Binding-site contacts:
Ligand atom O contacts residue GLY1 of chain 1.J at 2.7 Å (h-bond).
Ligand atom C contacts residue GLU70 of chain 1.D at 4.0 Å.
Ligand atom CA contacts residue PHE185 of chain 1.D at 4.3 Å (hydrophobic).
Ligand atom O contacts residue GLU70 of chain 1.D at 4.5 Å.
Ligand atom OXT contacts residue PRO69 of chain 1.D at 4.0 Å.
Ligand atom N contacts residue GLU70 of chain 1.D at 4.0 Å.
Ligand atom OXT contacts residue GLU70 of chain 1.D at 3.8 Å.
Ligand atom OXT contacts residue GLY1 of chain 1.J at 4.4 Å.
Ligand atom CA contacts residue GLY1 of chain 1.J at 3.8 Å.
Ligand atom CA contacts residue GLU70 of chain 1.D at 3.8 Å.
Ligand atom N contacts residue PHE185 of chain 1.D at 3.5 Å.
Ligand atom N contacts residue GLY1 of chain 1.J at 2.6 Å (h-bond).
Ligand atom C contacts residue GLY1 of chain 1.J at 3.6 Å.

Sequence of chain 1.D:
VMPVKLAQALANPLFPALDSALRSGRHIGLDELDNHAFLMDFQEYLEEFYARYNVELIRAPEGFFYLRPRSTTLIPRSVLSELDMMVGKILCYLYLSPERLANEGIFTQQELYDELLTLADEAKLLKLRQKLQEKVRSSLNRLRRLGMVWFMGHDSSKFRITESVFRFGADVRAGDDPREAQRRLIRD

A protein and the small-molecule ligand that binds it are described below.
Small molecule (SMILES): NCC(=O)O